Binding-site contacts:
Ligand atom C1 contacts residue ALA138 of chain 1.A at 4.3 Å (hydrophobic).
Ligand atom N1 contacts residue GLU112 of chain 1.A at 3.2 Å (salt-bridge).
Ligand atom N contacts residue GLY88 of chain 1.A at 3.9 Å.
Ligand atom N2 contacts residue PHE113 of chain 1.A at 3.9 Å.
Ligand atom C4 contacts residue PHE113 of chain 1.A at 3.2 Å (hydrophobic).
Ligand atom C4 contacts residue GLU112 of chain 1.A at 3.9 Å.
Ligand atom N2 contacts residue ALA138 of chain 1.A at 3.3 Å (h-bond).
Ligand atom N contacts residue GLU112 of chain 1.A at 3.0 Å (salt-bridge).
Ligand atom C4 contacts residue VAL111 of chain 1.A at 4.3 Å (hydrophobic).
Ligand atom F1 contacts residue ASP137 of chain 1.A at 3.3 Å.
Ligand atom C contacts residue PHE113 of chain 1.A at 4.2 Å (hydrophobic).
Ligand atom C2 contacts residue PHE113 of chain 1.A at 3.3 Å (hydrophobic).
Ligand atom N1 contacts residue PHE113 of chain 1.A at 3.1 Å (h-bond).
Ligand atom C3 contacts residue VAL158 of chain 1.A at 4.4 Å (hydrophobic).
Ligand atom N2 contacts residue GLU136 of chain 1.A at 4.0 Å.
Ligand atom C3 contacts residue GLU112 of chain 1.A at 3.6 Å.
Ligand atom N contacts residue FMT1 of chain 1.F at 3.0 Å (h-bond).
Ligand atom C3 contacts residue GLY88 of chain 1.A at 4.1 Å.
Ligand atom N1 contacts residue GLY88 of chain 1.A at 3.9 Å.
Ligand atom F contacts residue ILE166 of chain 1.A at 4.2 Å.
Ligand atom C2 contacts residue VAL158 of chain 1.A at 4.2 Å (hydrophobic).
Ligand atom F contacts residue ARG139 of chain 1.A at 3.6 Å.
Ligand atom C contacts residue ALA138 of chain 1.A at 4.3 Å (hydrophobic).
Ligand atom F2 contacts residue ARG139 of chain 1.A at 3.6 Å.
Ligand atom N2 contacts residue ASP137 of chain 1.A at 4.1 Å.
Ligand atom C1 contacts residue PHE113 of chain 1.A at 3.6 Å (hydrophobic).
Ligand atom C3 contacts residue PHE113 of chain 1.A at 3.2 Å (hydrophobic).
Ligand atom F contacts residue ALA138 of chain 1.A at 3.4 Å.
Ligand atom F contacts residue ASP137 of chain 1.A at 2.7 Å.
Ligand atom F1 contacts residue PHE113 of chain 1.A at 3.1 Å.
Ligand atom N contacts residue PHE113 of chain 1.A at 3.7 Å.
Ligand atom N1 contacts residue VAL111 of chain 1.A at 4.2 Å.
Ligand atom C contacts residue ASP137 of chain 1.A at 3.5 Å.
Ligand atom F1 contacts residue ARG139 of chain 1.A at 3.4 Å.
Ligand atom F2 contacts residue GLN160 of chain 1.A at 3.3 Å.
Ligand atom C3 contacts residue FMT1 of chain 1.F at 4.3 Å.
Ligand atom C4 contacts residue ALA138 of chain 1.A at 4.1 Å (hydrophobic).
Ligand atom F2 contacts residue ILE166 of chain 1.A at 4.2 Å.
Ligand atom C4 contacts residue GLU136 of chain 1.A at 3.7 Å.
Ligand atom C contacts residue ARG139 of chain 1.A at 3.9 Å.

A small-molecule ligand and the protein it binds are described below.
Small molecule (SMILES): Nc1cc(C(F)(F)F)ncn1

Sequence of chain 1.A:
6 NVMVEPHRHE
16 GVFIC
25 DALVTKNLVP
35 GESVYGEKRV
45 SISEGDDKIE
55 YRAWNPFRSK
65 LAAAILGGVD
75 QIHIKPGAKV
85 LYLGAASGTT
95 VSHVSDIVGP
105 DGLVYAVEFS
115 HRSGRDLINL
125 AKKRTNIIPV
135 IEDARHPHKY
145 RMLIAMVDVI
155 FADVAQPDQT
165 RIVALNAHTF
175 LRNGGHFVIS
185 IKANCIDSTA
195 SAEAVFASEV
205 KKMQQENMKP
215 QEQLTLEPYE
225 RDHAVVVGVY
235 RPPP